Sequence of chain 1.A:
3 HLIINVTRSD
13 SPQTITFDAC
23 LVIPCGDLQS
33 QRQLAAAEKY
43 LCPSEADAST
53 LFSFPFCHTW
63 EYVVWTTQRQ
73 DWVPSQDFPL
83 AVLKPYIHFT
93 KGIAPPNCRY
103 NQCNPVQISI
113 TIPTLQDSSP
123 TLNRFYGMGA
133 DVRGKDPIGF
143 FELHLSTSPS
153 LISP

This protein binds this small molecule.
Small molecule (SMILES): CC(=O)N[C@H]1[C@H](O[C@H]2[C@H](O)[C@@H](NC(C)=O)CO[C@@H]2CO)O[C@H](CO)[C@@H](O[C@@H]2O[C@H](CO)[C@@H](O)[C@H](O)[C@@H]2O)[C@@H]1O

Binding-site contacts:
Ligand atom C2 contacts residue ASN7 of chain 1.A at 2.5 Å.
Ligand atom O7 contacts residue ASN7 of chain 1.A at 4.3 Å.
Ligand atom C8 contacts residue LEU4 of chain 1.A at 4.1 Å (hydrophobic).
Ligand atom C1 contacts residue ILE5 of chain 1.A at 4.1 Å (hydrophobic).
Ligand atom C5 contacts residue ASN7 of chain 1.A at 3.6 Å.
Ligand atom C4 contacts residue ASN7 of chain 1.A at 4.2 Å.
Ligand atom N2 contacts residue ASN7 of chain 1.A at 2.9 Å (h-bond).
Ligand atom C2 contacts residue ILE5 of chain 1.A at 4.1 Å (hydrophobic).
Ligand atom N2 contacts residue ILE5 of chain 1.A at 3.1 Å (h-bond).
Ligand atom C1 contacts residue ASN7 of chain 1.A at 1.4 Å.
Ligand atom C7 contacts residue ILE5 of chain 1.A at 3.8 Å (hydrophobic).
Ligand atom C8 contacts residue ILE5 of chain 1.A at 3.5 Å (hydrophobic).
Ligand atom C7 contacts residue ASN7 of chain 1.A at 3.8 Å.
Ligand atom C3 contacts residue ASN7 of chain 1.A at 3.8 Å.
Ligand atom O5 contacts residue ASN7 of chain 1.A at 2.3 Å (h-bond).